Binding-site contacts:
Ligand atom O6 contacts residue BMA3 of chain 1.R at 2.9 Å (h-bond).
Ligand atom C3 contacts residue NAG2 of chain 1.R at 3.4 Å.
Ligand atom C7 contacts residue ASN355 of chain 1.C at 3.9 Å.
Ligand atom C5 contacts residue NAG1 of chain 1.R at 4.1 Å.
Ligand atom C6 contacts residue NAG2 of chain 1.R at 3.3 Å.
Ligand atom N2 contacts residue NAG2 of chain 1.R at 4.0 Å.
Ligand atom C6 contacts residue BMA3 of chain 1.R at 3.2 Å.
Ligand atom O4 contacts residue NAG1 of chain 1.R at 4.0 Å.
Ligand atom C5 contacts residue ASN355 of chain 1.C at 3.6 Å.
Ligand atom C5 contacts residue SER357 of chain 1.C at 3.7 Å.
Ligand atom O6 contacts residue BMA3 of chain 1.R at 2.3 Å (h-bond).
Ligand atom C3 contacts residue ASN355 of chain 1.C at 3.8 Å.
Ligand atom C2 contacts residue BMA3 of chain 1.R at 4.1 Å.
Ligand atom O5 contacts residue SER357 of chain 1.C at 3.5 Å.
Ligand atom C5 contacts residue BMA3 of chain 1.R at 3.9 Å.
Ligand atom O3 contacts residue NAG1 of chain 1.R at 3.4 Å (h-bond).
Ligand atom O3 contacts residue NAG2 of chain 1.R at 2.3 Å (h-bond).
Ligand atom O5 contacts residue ASN355 of chain 1.C at 2.3 Å (h-bond).
Ligand atom C6 contacts residue NAG1 of chain 1.T at 3.7 Å.
Ligand atom C1 contacts residue NAG1 of chain 1.R at 3.2 Å.
Ligand atom O4 contacts residue NAG2 of chain 1.R at 4.0 Å.
Ligand atom C6 contacts residue SER357 of chain 1.C at 4.1 Å.
Ligand atom C5 contacts residue NAG2 of chain 1.R at 4.0 Å.
Ligand atom O5 contacts residue NAG1 of chain 1.R at 4.1 Å.
Ligand atom N2 contacts residue ASN355 of chain 1.C at 2.9 Å (h-bond).
Ligand atom C2 contacts residue ASN355 of chain 1.C at 2.4 Å.
Ligand atom C1 contacts residue SER357 of chain 1.C at 3.7 Å.
Ligand atom C8 contacts residue NAG1 of chain 1.R at 3.6 Å.
Ligand atom O7 contacts residue NAG2 of chain 1.R at 3.3 Å (h-bond).
Ligand atom N2 contacts residue NAG1 of chain 1.R at 3.5 Å (h-bond).
Ligand atom C8 contacts residue NAG2 of chain 1.R at 3.4 Å.
Ligand atom O6 contacts residue NAG2 of chain 1.R at 2.3 Å (h-bond).
Ligand atom C4 contacts residue NAG2 of chain 1.R at 4.1 Å.
Ligand atom O5 contacts residue NAG2 of chain 1.R at 3.3 Å.
Ligand atom C2 contacts residue NAG1 of chain 1.R at 3.7 Å.
Ligand atom O5 contacts residue BMA3 of chain 1.R at 3.4 Å (h-bond).
Ligand atom C1 contacts residue ASN355 of chain 1.C at 1.4 Å.
Ligand atom O3 contacts residue BMA3 of chain 1.T at 3.4 Å (h-bond).
Ligand atom C7 contacts residue NAG2 of chain 1.R at 3.6 Å.
Ligand atom C3 contacts residue NAG1 of chain 1.R at 3.3 Å.

The protein below binds the small molecule below.
Small molecule (SMILES): CC(=O)N[C@H]1[C@H](O[C@H]2[C@H](O)[C@@H](NC(C)=O)CO[C@@H]2CO)O[C@H](CO)[C@@H](O[C@@H]2O[C@H](CO[C@H]3O[C@H](CO)[C@@H](O)[C@H](O)[C@@H]3O)[C@@H](O)[C@H](O[C@H]3O[C@H](CO)[C@@H](O)[C@H](O)[C@@H]3O)[C@@H]2O)[C@@H]1O

Sequence of chain 1.C:
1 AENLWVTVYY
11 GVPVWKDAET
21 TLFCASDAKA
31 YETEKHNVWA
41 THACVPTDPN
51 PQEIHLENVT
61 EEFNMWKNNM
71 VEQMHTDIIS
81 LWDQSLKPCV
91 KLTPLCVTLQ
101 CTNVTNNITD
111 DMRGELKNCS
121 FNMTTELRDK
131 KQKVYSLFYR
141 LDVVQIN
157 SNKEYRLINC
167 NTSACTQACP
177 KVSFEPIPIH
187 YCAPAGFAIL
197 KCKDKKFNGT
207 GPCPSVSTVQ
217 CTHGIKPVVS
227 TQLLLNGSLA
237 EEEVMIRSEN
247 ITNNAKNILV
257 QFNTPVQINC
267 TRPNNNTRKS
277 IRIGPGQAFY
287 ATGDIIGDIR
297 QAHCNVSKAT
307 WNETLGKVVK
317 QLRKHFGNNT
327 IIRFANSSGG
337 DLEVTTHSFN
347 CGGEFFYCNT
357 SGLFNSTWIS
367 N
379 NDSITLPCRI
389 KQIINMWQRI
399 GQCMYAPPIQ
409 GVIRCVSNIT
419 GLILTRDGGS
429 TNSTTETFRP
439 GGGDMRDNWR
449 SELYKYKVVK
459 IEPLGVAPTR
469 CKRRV